The small molecule below binds the protein below.
Small molecule (SMILES): N[C@@H](CO)C(=O)N[C@@H](CC(=O)O)C(=O)N1CCC[C@H]1C(=O)N[C@@H](CO)C(=O)N[C@@H](CC1=c2ccccc2=NC1)C(=O)N[C@@H](CC1=NC=NC1)C(=O)N1CCC[C@H]1C=O

Binding-site contacts:
Ligand atom CB contacts residue LYS26 of chain 1.A at 3.9 Å.
Ligand atom OD1 contacts residue LYS26 of chain 1.A at 3.0 Å (salt-bridge).
Ligand atom CZ2 contacts residue SER7 of chain 1.A at 3.4 Å.
Ligand atom CH2 contacts residue ILE8 of chain 1.A at 3.9 Å (hydrophobic).
Ligand atom N contacts residue ARG159 of chain 1.A at 3.0 Å (salt-bridge).
Ligand atom CG contacts residue SER24 of chain 1.A at 3.3 Å.
Ligand atom O contacts residue ARG159 of chain 1.A at 2.7 Å (salt-bridge).
Ligand atom OD2 contacts residue LYS26 of chain 1.A at 3.6 Å.
Ligand atom O contacts residue SER24 of chain 1.A at 3.9 Å.
Ligand atom CD2 contacts residue MET28 of chain 1.A at 3.9 Å (hydrophobic).
Ligand atom OD2 contacts residue SER24 of chain 1.A at 2.6 Å (h-bond).
Ligand atom NE1 contacts residue SER7 of chain 1.A at 3.8 Å.
Ligand atom O contacts residue LYS26 of chain 1.A at 3.2 Å (salt-bridge).
Ligand atom CE2 contacts residue SER7 of chain 1.A at 3.7 Å.
Ligand atom C contacts residue ARG159 of chain 1.A at 3.8 Å.
Ligand atom CA contacts residue ARG159 of chain 1.A at 3.7 Å.
Ligand atom C contacts residue ARG159 of chain 1.A at 3.3 Å.
Ligand atom O contacts residue SER25 of chain 1.A at 3.0 Å (h-bond).
Ligand atom CA contacts residue ILE23 of chain 1.A at 3.9 Å (hydrophobic).
Ligand atom O contacts residue SER24 of chain 1.A at 3.9 Å.
Ligand atom CB contacts residue ILE23 of chain 1.A at 3.8 Å (hydrophobic).
Ligand atom CB contacts residue ILE8 of chain 1.A at 3.6 Å (hydrophobic).
Ligand atom CD1 contacts residue MET28 of chain 1.A at 3.8 Å (hydrophobic).
Ligand atom O contacts residue ARG159 of chain 1.A at 3.9 Å.
Ligand atom O contacts residue ILE23 of chain 1.A at 3.9 Å.
Ligand atom CZ3 contacts residue TYR11 of chain 1.A at 3.7 Å (hydrophobic).
Ligand atom C contacts residue ILE23 of chain 1.A at 3.8 Å (hydrophobic).
Ligand atom O contacts residue TYR11 of chain 1.A at 3.9 Å.
Ligand atom CG contacts residue LYS26 of chain 1.A at 3.8 Å.
Ligand atom CA contacts residue ILE23 of chain 1.A at 3.6 Å (hydrophobic).
Ligand atom CB contacts residue ARG159 of chain 1.A at 3.9 Å.
Ligand atom CD contacts residue TYR11 of chain 1.A at 3.9 Å (hydrophobic).
Ligand atom N contacts residue SER25 of chain 1.A at 3.8 Å.
Ligand atom OD1 contacts residue SER24 of chain 1.A at 3.3 Å.
Ligand atom OD2 contacts residue PRO162 of chain 1.A at 3.9 Å.
Ligand atom CE3 contacts residue TYR11 of chain 1.A at 3.8 Å (hydrophobic).
Ligand atom OG contacts residue ARG159 of chain 1.A at 3.1 Å (salt-bridge).
Ligand atom N contacts residue ILE23 of chain 1.A at 3.0 Å (h-bond).
Ligand atom CA contacts residue ARG159 of chain 1.A at 3.5 Å.
Ligand atom OD1 contacts residue SER25 of chain 1.A at 3.2 Å (h-bond).

Sequence of chain 1.A:
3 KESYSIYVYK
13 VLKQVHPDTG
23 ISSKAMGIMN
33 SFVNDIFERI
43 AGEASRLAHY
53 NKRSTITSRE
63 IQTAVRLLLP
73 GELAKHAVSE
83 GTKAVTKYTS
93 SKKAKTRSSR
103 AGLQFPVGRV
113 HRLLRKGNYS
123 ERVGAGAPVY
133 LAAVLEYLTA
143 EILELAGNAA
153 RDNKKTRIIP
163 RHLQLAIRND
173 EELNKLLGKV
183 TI